Sequence of chain 1.A:
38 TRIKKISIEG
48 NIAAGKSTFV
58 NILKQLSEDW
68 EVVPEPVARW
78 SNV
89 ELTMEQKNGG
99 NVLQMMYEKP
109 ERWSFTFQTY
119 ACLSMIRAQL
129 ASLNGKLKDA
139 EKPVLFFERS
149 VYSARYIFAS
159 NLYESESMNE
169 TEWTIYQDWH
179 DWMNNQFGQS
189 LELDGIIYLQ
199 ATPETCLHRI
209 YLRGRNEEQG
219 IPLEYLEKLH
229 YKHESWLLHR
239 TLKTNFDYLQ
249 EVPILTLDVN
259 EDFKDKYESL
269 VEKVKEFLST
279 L

The protein below binds the small molecule below.
Small molecule (SMILES): Cc1cn([C@@H]2C[C@@H](O)[C@H](CO)O2)c(=O)[nH]c1=O

Binding-site contacts:
Ligand atom C5' contacts residue TYR105 of chain 1.A at 3.7 Å (hydrophobic).
Ligand atom C7 contacts residue ARG147 of chain 1.A at 3.4 Å.
Ligand atom C4' contacts residue TYR105 of chain 1.A at 3.8 Å (hydrophobic).
Ligand atom C4 contacts residue PHE115 of chain 1.A at 3.7 Å (hydrophobic).
Ligand atom C4 contacts residue GLN116 of chain 1.A at 3.9 Å.
Ligand atom C2' contacts residue PHE115 of chain 1.A at 4.2 Å (hydrophobic).
Ligand atom O2 contacts residue GLN116 of chain 1.A at 4.1 Å.
Ligand atom O4 contacts residue PHE115 of chain 1.A at 4.3 Å.
Ligand atom O2 contacts residue LEU160 of chain 1.A at 3.5 Å.
Ligand atom C5 contacts residue ARG147 of chain 1.A at 4.3 Å.
Ligand atom O5' contacts residue GLU216 of chain 1.A at 3.1 Å (salt-bridge).
Ligand atom O3' contacts residue TYR105 of chain 1.A at 3.4 Å.
Ligand atom O2 contacts residue PHE115 of chain 1.A at 3.8 Å.
Ligand atom C2 contacts residue MET104 of chain 1.A at 4.2 Å (hydrophobic).
Ligand atom C2' contacts residue LEU101 of chain 1.A at 3.8 Å (hydrophobic).
Ligand atom O4' contacts residue TYR223 of chain 1.A at 4.1 Å.
Ligand atom C5' contacts residue GLU216 of chain 1.A at 4.1 Å.
Ligand atom O2 contacts residue MET104 of chain 1.A at 3.4 Å.
Ligand atom N3 contacts residue PHE156 of chain 1.A at 3.7 Å.
Ligand atom C6 contacts residue VAL74 of chain 1.A at 4.3 Å (hydrophobic).
Ligand atom C2 contacts residue PHE156 of chain 1.A at 4.2 Å (hydrophobic).
Ligand atom O3' contacts residue MET104 of chain 1.A at 4.3 Å.
Ligand atom C5 contacts residue VAL74 of chain 1.A at 4.2 Å (hydrophobic).
Ligand atom C1' contacts residue MET104 of chain 1.A at 4.1 Å (hydrophobic).
Ligand atom N3 contacts residue PHE115 of chain 1.A at 3.3 Å.
Ligand atom C2 contacts residue GLN116 of chain 1.A at 4.3 Å.
Ligand atom O5' contacts residue TYR105 of chain 1.A at 2.7 Å (h-bond).
Ligand atom C7 contacts residue VAL74 of chain 1.A at 3.5 Å (hydrophobic).
Ligand atom C3' contacts residue LEU101 of chain 1.A at 3.8 Å (hydrophobic).
Ligand atom C7 contacts residue GLU72 of chain 1.A at 3.5 Å.
Ligand atom C2 contacts residue PHE115 of chain 1.A at 3.4 Å (hydrophobic).
Ligand atom N3 contacts residue GLN116 of chain 1.A at 3.4 Å (h-bond).
Ligand atom O4 contacts residue GLN116 of chain 1.A at 3.3 Å (h-bond).
Ligand atom C4 contacts residue PHE156 of chain 1.A at 4.1 Å (hydrophobic).
Ligand atom O4 contacts residue PHE156 of chain 1.A at 4.1 Å.
Ligand atom C6 contacts residue PHE115 of chain 1.A at 4.1 Å (hydrophobic).
Ligand atom C2' contacts residue MET104 of chain 1.A at 3.5 Å (hydrophobic).
Ligand atom C3' contacts residue TYR105 of chain 1.A at 3.9 Å (hydrophobic).
Ligand atom N1 contacts residue PHE115 of chain 1.A at 3.9 Å.
Ligand atom C5 contacts residue PHE115 of chain 1.A at 4.1 Å (hydrophobic).